Sequence of chain 45.A:
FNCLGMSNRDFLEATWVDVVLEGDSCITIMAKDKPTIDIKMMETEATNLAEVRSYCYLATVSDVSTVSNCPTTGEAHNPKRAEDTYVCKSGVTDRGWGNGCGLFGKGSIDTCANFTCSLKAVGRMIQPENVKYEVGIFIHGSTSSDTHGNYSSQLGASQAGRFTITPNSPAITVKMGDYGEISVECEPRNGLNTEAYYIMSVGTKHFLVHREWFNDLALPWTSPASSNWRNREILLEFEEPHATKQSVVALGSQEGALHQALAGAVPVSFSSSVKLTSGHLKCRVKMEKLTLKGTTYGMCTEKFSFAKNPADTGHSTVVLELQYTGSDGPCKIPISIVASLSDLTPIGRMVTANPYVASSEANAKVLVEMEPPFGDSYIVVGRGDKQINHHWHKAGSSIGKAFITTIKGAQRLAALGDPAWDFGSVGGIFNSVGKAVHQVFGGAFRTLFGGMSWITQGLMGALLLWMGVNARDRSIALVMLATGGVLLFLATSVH

Binding-site contacts:
Ligand atom O6 contacts residue ASN118 of chain 45.A at 4.2 Å.
Ligand atom C6 contacts residue THR120 of chain 45.A at 3.8 Å.
Ligand atom O6 contacts residue THR89 of chain 45.A at 3.9 Å.
Ligand atom C2 contacts residue ASN118 of chain 45.A at 2.5 Å.
Ligand atom O6 contacts residue THR120 of chain 45.A at 3.6 Å (h-bond).
Ligand atom O5 contacts residue THR120 of chain 45.A at 3.4 Å (h-bond).
Ligand atom C1 contacts residue THR89 of chain 45.A at 4.2 Å.
Ligand atom C8 contacts residue ASN118 of chain 45.A at 3.7 Å.
Ligand atom O5 contacts residue PHE119 of chain 45.A at 3.9 Å.
Ligand atom C7 contacts residue ASN118 of chain 45.A at 3.8 Å.
Ligand atom C8 contacts residue ASP67 of chain 45.A at 3.7 Å.
Ligand atom N2 contacts residue TYR90 of chain 45.A at 4.4 Å.
Ligand atom O5 contacts residue ASN118 of chain 45.A at 2.4 Å (h-bond).
Ligand atom O6 contacts residue PHE119 of chain 45.A at 2.8 Å (h-bond).
Ligand atom C1 contacts residue SER66 of chain 45.A at 4.5 Å.
Ligand atom C6 contacts residue PHE119 of chain 45.A at 4.0 Å (hydrophobic).
Ligand atom C5 contacts residue THR120 of chain 45.A at 4.2 Å.
Ligand atom C5 contacts residue ASN118 of chain 45.A at 3.6 Å.
Ligand atom N2 contacts residue ASN118 of chain 45.A at 2.9 Å (h-bond).
Ligand atom C8 contacts residue SER66 of chain 45.A at 3.6 Å.
Ligand atom O5 contacts residue THR89 of chain 45.A at 4.5 Å.
Ligand atom C3 contacts residue ASN118 of chain 45.A at 3.8 Å.
Ligand atom C4 contacts residue ASN118 of chain 45.A at 4.2 Å.
Ligand atom C1 contacts residue ASN118 of chain 45.A at 1.4 Å.

This small molecule binds to this protein.
Small molecule (SMILES): CC(=O)N[C@@H]1[C@@H](O)[C@H](O)[C@@H](CO)O[C@H]1O